Sequence of chain 1.C:
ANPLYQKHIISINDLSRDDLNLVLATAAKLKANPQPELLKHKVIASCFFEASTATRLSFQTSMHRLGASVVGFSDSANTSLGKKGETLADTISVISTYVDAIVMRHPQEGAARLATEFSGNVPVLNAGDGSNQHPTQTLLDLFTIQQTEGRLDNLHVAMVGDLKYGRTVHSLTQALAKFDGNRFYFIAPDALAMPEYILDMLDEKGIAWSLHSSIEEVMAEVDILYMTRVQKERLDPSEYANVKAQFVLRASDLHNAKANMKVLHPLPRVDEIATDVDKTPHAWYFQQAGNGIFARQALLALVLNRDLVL

Sequence of chain 2.C:
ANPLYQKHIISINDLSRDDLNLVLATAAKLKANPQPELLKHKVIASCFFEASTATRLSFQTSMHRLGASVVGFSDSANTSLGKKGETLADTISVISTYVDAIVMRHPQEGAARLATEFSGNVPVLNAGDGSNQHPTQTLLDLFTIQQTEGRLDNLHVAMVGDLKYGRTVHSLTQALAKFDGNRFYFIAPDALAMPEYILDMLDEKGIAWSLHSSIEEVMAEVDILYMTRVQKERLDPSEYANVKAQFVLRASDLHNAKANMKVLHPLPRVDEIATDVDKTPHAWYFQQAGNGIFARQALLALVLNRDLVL

Binding-site contacts:
Ligand atom O5 contacts residue LYS84 of chain 1.C at 3.0 Å (salt-bridge).
Ligand atom O1P contacts residue SER52 of chain 2.C at 2.7 Å (h-bond).
Ligand atom C5 contacts residue PRO268 of chain 2.C at 3.8 Å (hydrophobic).
Ligand atom O2P contacts residue LYS84 of chain 1.C at 2.8 Å (salt-bridge).
Ligand atom O1P contacts residue ARG105 of chain 2.C at 3.3 Å (salt-bridge).
Ligand atom C1 contacts residue THR55 of chain 2.C at 3.8 Å.
Ligand atom O3 contacts residue HIS134 of chain 2.C at 3.3 Å.
Ligand atom N2 contacts residue LEU267 of chain 2.C at 2.9 Å (h-bond).
Ligand atom O2P contacts residue SER80 of chain 1.C at 3.0 Å (h-bond).
Ligand atom O2 contacts residue ARG167 of chain 2.C at 3.0 Å (salt-bridge).
Ligand atom O2P contacts residue ARG105 of chain 2.C at 3.1 Å (salt-bridge).
Ligand atom P contacts residue SER80 of chain 1.C at 3.6 Å.
Ligand atom O1 contacts residue HIS134 of chain 2.C at 2.9 Å (h-bond).
Ligand atom C3 contacts residue LEU267 of chain 2.C at 3.5 Å (hydrophobic).
Ligand atom C4 contacts residue ARG167 of chain 2.C at 3.5 Å.
Ligand atom P contacts residue ARG105 of chain 2.C at 3.8 Å.
Ligand atom C1 contacts residue LEU267 of chain 2.C at 3.5 Å (hydrophobic).
Ligand atom O1P contacts residue THR55 of chain 2.C at 2.8 Å (h-bond).
Ligand atom O1 contacts residue ARG105 of chain 2.C at 3.1 Å (salt-bridge).
Ligand atom O2 contacts residue ARG105 of chain 2.C at 3.3 Å (salt-bridge).
Ligand atom O2 contacts residue LYS84 of chain 1.C at 3.4 Å (salt-bridge).
Ligand atom O5 contacts residue ARG229 of chain 2.C at 3.0 Å (salt-bridge).
Ligand atom O5 contacts residue PRO268 of chain 2.C at 3.6 Å.
Ligand atom C1P contacts residue LEU267 of chain 2.C at 3.4 Å (hydrophobic).
Ligand atom O1P contacts residue ALA54 of chain 2.C at 3.6 Å.
Ligand atom O3 contacts residue ARG167 of chain 2.C at 2.8 Å (salt-bridge).
Ligand atom O3P contacts residue ALA54 of chain 2.C at 2.9 Å (h-bond).
Ligand atom O1P contacts residue THR53 of chain 2.C at 3.8 Å.
Ligand atom C2 contacts residue LEU267 of chain 2.C at 3.8 Å (hydrophobic).
Ligand atom O3 contacts residue THR168 of chain 2.C at 3.8 Å.
Ligand atom O4 contacts residue GLN231 of chain 2.C at 3.5 Å (h-bond).
Ligand atom P contacts residue ALA54 of chain 2.C at 3.8 Å.
Ligand atom C4 contacts residue HIS134 of chain 2.C at 3.6 Å.
Ligand atom O4 contacts residue ARG229 of chain 2.C at 2.9 Å (salt-bridge).
Ligand atom O3P contacts residue THR53 of chain 2.C at 3.1 Å (h-bond).
Ligand atom C5 contacts residue LEU267 of chain 2.C at 3.6 Å (hydrophobic).
Ligand atom C5 contacts residue ARG229 of chain 2.C at 3.3 Å.
Ligand atom O3P contacts residue SER80 of chain 1.C at 3.1 Å (h-bond).
Ligand atom O1 contacts residue GLN137 of chain 2.C at 3.7 Å.
Ligand atom O1 contacts residue THR55 of chain 2.C at 2.8 Å (h-bond).

This protein binds this small molecule.
Small molecule (SMILES): O=C(O)C[C@H](NC(=O)CP(=O)(O)O)C(=O)O